Binding-site contacts:
Ligand atom N2 contacts residue ASN151 of chain 1.C at 2.9 Å (h-bond).
Ligand atom C4 contacts residue ASN151 of chain 1.C at 4.2 Å.
Ligand atom O5 contacts residue THR153 of chain 1.C at 2.8 Å (h-bond).
Ligand atom O6 contacts residue ASN154 of chain 1.C at 3.2 Å (h-bond).
Ligand atom O6 contacts residue THR153 of chain 1.C at 3.3 Å (h-bond).
Ligand atom C1 contacts residue ASN151 of chain 1.C at 1.4 Å.
Ligand atom C1 contacts residue THR153 of chain 1.C at 3.1 Å.
Ligand atom C3 contacts residue ASN151 of chain 1.C at 3.8 Å.
Ligand atom C8 contacts residue ASN151 of chain 1.C at 4.3 Å.
Ligand atom C6 contacts residue ASN154 of chain 1.C at 3.9 Å.
Ligand atom C1 contacts residue ASN154 of chain 1.C at 4.3 Å.
Ligand atom C5 contacts residue ASN151 of chain 1.C at 3.7 Å.
Ligand atom C2 contacts residue ASN151 of chain 1.C at 2.4 Å.
Ligand atom O7 contacts residue ASN151 of chain 1.C at 4.4 Å.
Ligand atom C7 contacts residue ASN151 of chain 1.C at 3.9 Å.
Ligand atom O5 contacts residue ASN151 of chain 1.C at 2.4 Å (h-bond).
Ligand atom C5 contacts residue THR153 of chain 1.C at 3.3 Å.
Ligand atom C6 contacts residue THR153 of chain 1.C at 3.7 Å.
Ligand atom O5 contacts residue ASN154 of chain 1.C at 4.1 Å.
Ligand atom C8 contacts residue PHE185 of chain 1.C at 3.7 Å (hydrophobic).

Sequence of chain 1.C:
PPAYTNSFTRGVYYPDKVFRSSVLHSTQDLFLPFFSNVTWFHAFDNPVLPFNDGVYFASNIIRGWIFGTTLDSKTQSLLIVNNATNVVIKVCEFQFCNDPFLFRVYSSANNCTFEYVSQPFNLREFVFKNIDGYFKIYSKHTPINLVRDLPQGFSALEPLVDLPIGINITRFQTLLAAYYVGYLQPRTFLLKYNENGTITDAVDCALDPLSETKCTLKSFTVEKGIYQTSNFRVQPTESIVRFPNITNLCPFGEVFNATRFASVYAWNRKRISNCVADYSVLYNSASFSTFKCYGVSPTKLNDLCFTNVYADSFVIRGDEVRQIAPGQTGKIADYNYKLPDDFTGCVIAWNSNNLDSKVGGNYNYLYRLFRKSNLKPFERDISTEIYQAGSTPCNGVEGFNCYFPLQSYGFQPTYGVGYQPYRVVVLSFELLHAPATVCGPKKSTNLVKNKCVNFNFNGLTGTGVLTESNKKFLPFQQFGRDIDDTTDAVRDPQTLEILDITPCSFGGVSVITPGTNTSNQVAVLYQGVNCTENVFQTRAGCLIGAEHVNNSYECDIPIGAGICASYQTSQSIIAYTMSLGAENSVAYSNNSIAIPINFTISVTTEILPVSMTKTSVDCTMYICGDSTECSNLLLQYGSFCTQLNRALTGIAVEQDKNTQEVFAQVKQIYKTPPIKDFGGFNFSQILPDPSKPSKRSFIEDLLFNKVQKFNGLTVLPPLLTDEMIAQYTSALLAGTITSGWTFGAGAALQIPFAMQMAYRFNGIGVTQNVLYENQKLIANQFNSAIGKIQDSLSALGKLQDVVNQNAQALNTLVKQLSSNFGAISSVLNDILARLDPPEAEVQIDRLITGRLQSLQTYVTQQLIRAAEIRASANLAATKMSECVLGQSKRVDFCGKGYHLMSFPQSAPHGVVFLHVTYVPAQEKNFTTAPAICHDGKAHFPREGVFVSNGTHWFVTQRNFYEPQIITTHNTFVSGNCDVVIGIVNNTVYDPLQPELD

A protein and the small-molecule ligand that binds it are described below.
Small molecule (SMILES): CC(=O)N[C@@H]1[C@@H](O)[C@H](O)[C@@H](CO)O[C@H]1O